Binding-site contacts:
Ligand atom O contacts residue GLY25 of chain 1.C at 3.0 Å (h-bond).
Ligand atom N contacts residue GLY25 of chain 1.C at 2.8 Å (h-bond).
Ligand atom N contacts residue ARG24 of chain 1.C at 3.9 Å.
Ligand atom OXT contacts residue THR50 of chain 1.D at 2.7 Å (h-bond).
Ligand atom OXT contacts residue HIS49 of chain 1.D at 3.8 Å.
Ligand atom CZ2 contacts residue THR50 of chain 1.D at 3.8 Å.
Ligand atom CA contacts residue THR23 of chain 1.C at 3.8 Å.
Ligand atom CZ2 contacts residue ALA44 of chain 1.D at 4.0 Å (hydrophobic).
Ligand atom CE2 contacts residue THR50 of chain 1.D at 4.0 Å.
Ligand atom C contacts residue GLY25 of chain 1.C at 3.4 Å.
Ligand atom CA contacts residue GLY25 of chain 1.C at 3.5 Å.
Ligand atom CD1 contacts residue SER51 of chain 1.C at 3.6 Å.
Ligand atom O contacts residue ARG24 of chain 1.C at 3.5 Å.
Ligand atom O contacts residue SER51 of chain 1.C at 2.9 Å (h-bond).
Ligand atom N contacts residue ASP27 of chain 1.C at 3.2 Å (salt-bridge).
Ligand atom NE1 contacts residue GLN45 of chain 1.D at 2.8 Å (h-bond).
Ligand atom CD2 contacts residue THR50 of chain 1.D at 3.9 Å.
Ligand atom CE2 contacts residue GLN45 of chain 1.D at 3.8 Å.
Ligand atom CD1 contacts residue ALA52 of chain 1.C at 4.0 Å (hydrophobic).
Ligand atom OXT contacts residue THR47 of chain 1.D at 2.5 Å (h-bond).
Ligand atom CB contacts residue THR28 of chain 1.C at 3.6 Å.
Ligand atom CZ2 contacts residue ILE53 of chain 1.D at 3.7 Å (hydrophobic).
Ligand atom CZ3 contacts residue GLY21 of chain 1.D at 3.6 Å.
Ligand atom CD1 contacts residue THR47 of chain 1.D at 3.7 Å.
Ligand atom O contacts residue THR47 of chain 1.D at 3.5 Å (h-bond).
Ligand atom C contacts residue THR47 of chain 1.D at 3.4 Å.
Ligand atom CE3 contacts residue HIS31 of chain 1.D at 3.9 Å.
Ligand atom CH2 contacts residue GLY21 of chain 1.D at 3.5 Å.
Ligand atom CB contacts residue THR23 of chain 1.C at 3.8 Å.
Ligand atom C contacts residue SER51 of chain 1.C at 3.6 Å.
Ligand atom CA contacts residue SER51 of chain 1.C at 3.9 Å.
Ligand atom C contacts residue THR50 of chain 1.D at 3.8 Å.
Ligand atom CA contacts residue THR28 of chain 1.C at 3.2 Å.
Ligand atom N contacts residue THR23 of chain 1.C at 2.7 Å (h-bond).
Ligand atom OXT contacts residue GLY25 of chain 1.C at 4.0 Å.
Ligand atom CD1 contacts residue GLN45 of chain 1.D at 3.5 Å.
Ligand atom NE1 contacts residue ALA44 of chain 1.D at 3.8 Å.
Ligand atom CB contacts residue SER51 of chain 1.C at 3.4 Å.
Ligand atom N contacts residue THR28 of chain 1.C at 2.8 Å (h-bond).
Ligand atom CG contacts residue SER51 of chain 1.C at 3.9 Å.

Sequence of chain 1.D:
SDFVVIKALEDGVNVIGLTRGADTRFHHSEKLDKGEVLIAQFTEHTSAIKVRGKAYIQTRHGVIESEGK

Sequence of chain 1.C:
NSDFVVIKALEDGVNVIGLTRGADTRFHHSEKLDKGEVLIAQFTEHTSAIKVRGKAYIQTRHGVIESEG

A protein and the small-molecule ligand that binds it are described below.
Small molecule (SMILES): N[C@@H](Cc1c[nH]c2ccccc12)C(=O)O